Binding-site contacts:
Ligand atom C4 contacts residue ASN234 of chain 1.A at 4.2 Å.
Ligand atom C8 contacts residue ASN234 of chain 1.A at 3.6 Å.
Ligand atom C5 contacts residue ASN234 of chain 1.A at 3.7 Å.
Ligand atom C1 contacts residue ASN234 of chain 1.A at 1.4 Å.
Ligand atom C2 contacts residue ASN234 of chain 1.A at 2.5 Å.
Ligand atom O5 contacts residue ASN234 of chain 1.A at 2.4 Å (h-bond).
Ligand atom N2 contacts residue ASN234 of chain 1.A at 2.9 Å (h-bond).
Ligand atom C8 contacts residue ILE233 of chain 1.A at 3.5 Å (hydrophobic).
Ligand atom C8 contacts residue GLY232 of chain 1.A at 3.6 Å.
Ligand atom O7 contacts residue ASN234 of chain 1.A at 2.6 Å (h-bond).
Ligand atom C7 contacts residue ASN234 of chain 1.A at 3.0 Å.
Ligand atom C3 contacts residue ASN234 of chain 1.A at 3.8 Å.
Ligand atom C7 contacts residue ILE233 of chain 1.A at 4.5 Å (hydrophobic).

This protein binds this small molecule.
Small molecule (SMILES): CC(=O)N[C@H]1[C@H](O[C@H]2[C@H](O)[C@@H](NC(C)=O)CO[C@@H]2CO)O[C@H](CO)[C@@H](O)[C@@H]1O

Sequence of chain 1.A:
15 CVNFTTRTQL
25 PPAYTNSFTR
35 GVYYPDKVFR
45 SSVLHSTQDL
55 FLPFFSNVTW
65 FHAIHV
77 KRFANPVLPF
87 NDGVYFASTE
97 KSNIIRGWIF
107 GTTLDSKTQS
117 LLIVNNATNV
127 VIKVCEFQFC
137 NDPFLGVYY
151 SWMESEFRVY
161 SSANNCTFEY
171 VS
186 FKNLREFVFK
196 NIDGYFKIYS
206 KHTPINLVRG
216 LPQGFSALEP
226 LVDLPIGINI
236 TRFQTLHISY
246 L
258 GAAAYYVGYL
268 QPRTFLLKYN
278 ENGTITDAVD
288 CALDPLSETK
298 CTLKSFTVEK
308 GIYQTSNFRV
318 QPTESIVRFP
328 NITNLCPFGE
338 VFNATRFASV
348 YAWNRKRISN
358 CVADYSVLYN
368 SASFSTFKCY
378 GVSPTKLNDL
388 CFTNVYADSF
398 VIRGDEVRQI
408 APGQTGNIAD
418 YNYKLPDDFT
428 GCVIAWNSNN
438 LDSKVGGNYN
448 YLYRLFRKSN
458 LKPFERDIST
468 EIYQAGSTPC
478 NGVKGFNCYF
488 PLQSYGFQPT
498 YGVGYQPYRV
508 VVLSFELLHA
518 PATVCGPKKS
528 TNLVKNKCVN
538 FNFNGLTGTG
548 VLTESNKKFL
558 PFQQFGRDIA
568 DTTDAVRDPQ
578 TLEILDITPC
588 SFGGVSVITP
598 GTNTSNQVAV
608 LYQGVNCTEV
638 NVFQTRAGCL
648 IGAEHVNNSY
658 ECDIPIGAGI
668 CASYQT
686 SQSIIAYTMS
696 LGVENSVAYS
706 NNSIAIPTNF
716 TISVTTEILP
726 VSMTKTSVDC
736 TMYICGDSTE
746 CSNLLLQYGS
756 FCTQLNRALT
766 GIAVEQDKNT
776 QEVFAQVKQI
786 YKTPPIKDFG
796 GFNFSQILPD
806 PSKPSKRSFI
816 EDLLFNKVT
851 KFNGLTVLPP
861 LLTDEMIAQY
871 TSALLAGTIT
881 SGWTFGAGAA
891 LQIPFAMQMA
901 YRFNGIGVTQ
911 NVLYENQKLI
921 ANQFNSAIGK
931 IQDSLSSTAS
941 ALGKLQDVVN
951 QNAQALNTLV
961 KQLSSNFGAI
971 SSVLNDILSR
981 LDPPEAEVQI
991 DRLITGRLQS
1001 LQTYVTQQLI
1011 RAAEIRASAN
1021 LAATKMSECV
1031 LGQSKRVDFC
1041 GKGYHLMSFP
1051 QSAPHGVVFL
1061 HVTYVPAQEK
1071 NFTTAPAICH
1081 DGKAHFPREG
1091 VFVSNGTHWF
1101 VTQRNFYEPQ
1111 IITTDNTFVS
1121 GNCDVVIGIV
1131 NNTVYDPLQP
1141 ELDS